This protein binds this small molecule.
Small molecule (SMILES): Nc1ccn([C@H]2C[C@H](O[P](=O)(O)OC[C@H]3O[C@@H](n4ccc(N)nc4=O)C[C@@H]3O[P](=O)(O)OC[C@H]3O[C@@H](n4cnc5c(=O)nc(N)[nH]c54)C[C@@H]3O)[C@@H](CO[P](=O)(O)O[C@H]3C[C@H](n4cnc5c(=O)nc(N)[nH]c54)O[C@@H]3COP(=O)(O)O)O2)c(=O)n1

Sequence of chain 1.D:
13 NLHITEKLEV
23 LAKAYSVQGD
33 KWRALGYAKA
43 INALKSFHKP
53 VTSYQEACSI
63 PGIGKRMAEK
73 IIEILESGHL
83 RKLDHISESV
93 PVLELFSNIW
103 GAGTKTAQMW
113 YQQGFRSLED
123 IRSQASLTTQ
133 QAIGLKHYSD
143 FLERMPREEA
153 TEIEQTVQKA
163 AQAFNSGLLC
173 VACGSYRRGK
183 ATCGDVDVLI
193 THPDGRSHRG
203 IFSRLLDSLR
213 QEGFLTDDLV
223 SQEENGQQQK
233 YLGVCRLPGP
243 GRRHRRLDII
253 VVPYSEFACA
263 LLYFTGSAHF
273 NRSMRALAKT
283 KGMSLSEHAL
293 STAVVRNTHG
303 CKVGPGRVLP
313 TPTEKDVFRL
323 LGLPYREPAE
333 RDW

Binding-site contacts:
Ligand atom OP1 contacts residue GLY66 of chain 1.D at 2.9 Å (h-bond).
Ligand atom O3' contacts residue GLY64 of chain 1.D at 3.5 Å.
Ligand atom O5' contacts residue LYS72 of chain 1.D at 3.6 Å (salt-bridge).
Ligand atom C5' contacts residue GLY66 of chain 1.D at 3.7 Å.
Ligand atom P contacts residue LYS72 of chain 1.D at 3.6 Å.
Ligand atom C1' contacts residue GLY38 of chain 1.D at 3.7 Å.
Ligand atom O3' contacts residue MET69 of chain 1.D at 3.7 Å.
Ligand atom OP3 contacts residue LYS72 of chain 1.D at 2.5 Å (salt-bridge).
Ligand atom OP2 contacts residue ARG35 of chain 1.D at 2.4 Å (salt-bridge).
Ligand atom C4' contacts residue GLY64 of chain 1.D at 3.3 Å.
Ligand atom OP1 contacts residue TYR39 of chain 1.D at 2.8 Å (h-bond).
Ligand atom C4 contacts residue TRP34 of chain 1.D at 3.5 Å (hydrophobic).
Ligand atom N3 contacts residue GLY38 of chain 1.D at 3.2 Å.
Ligand atom N9 contacts residue ARG35 of chain 1.D at 3.6 Å.
Ligand atom C1' contacts residue ARG35 of chain 1.D at 3.6 Å.
Ligand atom OP1 contacts residue ILE65 of chain 1.D at 3.8 Å.
Ligand atom O5' contacts residue TYR39 of chain 1.D at 3.2 Å (h-bond).
Ligand atom O6 contacts residue TRP34 of chain 1.D at 3.7 Å.
Ligand atom OP1 contacts residue LYS84 of chain 1.D at 3.6 Å.
Ligand atom N1 contacts residue TRP34 of chain 1.D at 3.6 Å.
Ligand atom OP1 contacts residue MET69 of chain 1.D at 2.8 Å (h-bond).
Ligand atom C4' contacts residue TYR39 of chain 1.D at 3.7 Å (hydrophobic).
Ligand atom C2 contacts residue TRP34 of chain 1.D at 3.3 Å (hydrophobic).
Ligand atom OP1 contacts residue PRO63 of chain 1.D at 3.7 Å.
Ligand atom O4' contacts residue TYR39 of chain 1.D at 3.5 Å.
Ligand atom OP1 contacts residue GLY64 of chain 1.D at 2.8 Å (h-bond).
Ligand atom C5' contacts residue GLY64 of chain 1.D at 3.5 Å.
Ligand atom N3 contacts residue TRP34 of chain 1.D at 3.3 Å (h-bond).
Ligand atom C8 contacts residue ARG35 of chain 1.D at 3.3 Å.
Ligand atom P contacts residue TYR39 of chain 1.D at 3.5 Å.
Ligand atom OP3 contacts residue ARG68 of chain 1.D at 2.6 Å (salt-bridge).
Ligand atom OP2 contacts residue ARG68 of chain 1.D at 3.4 Å.
Ligand atom P contacts residue ARG35 of chain 1.D at 3.5 Å.
Ligand atom OP1 contacts residue TYR27 of chain 1.D at 2.6 Å (h-bond).
Ligand atom C5' contacts residue ARG35 of chain 1.D at 3.5 Å.
Ligand atom O4' contacts residue ARG35 of chain 1.D at 3.5 Å.
Ligand atom OP2 contacts residue ARG68 of chain 1.D at 2.7 Å (salt-bridge).
Ligand atom P contacts residue ARG68 of chain 1.D at 3.2 Å.
Ligand atom OP1 contacts residue ARG68 of chain 1.D at 3.6 Å.
Ligand atom O5' contacts residue ARG35 of chain 1.D at 3.8 Å.